Binding-site contacts:
Ligand atom ND1 contacts residue VAL135 of chain 1.B at 3.0 Å.
Ligand atom OD1 contacts residue ASN132 of chain 1.B at 2.5 Å (h-bond).
Ligand atom CD2 contacts residue LEU138 of chain 1.B at 3.7 Å (hydrophobic).
Ligand atom O contacts residue GLU291 of chain 1.B at 3.7 Å.
Ligand atom CB contacts residue LYS121 of chain 1.B at 3.7 Å.
Ligand atom CE1 contacts residue LYS139 of chain 1.B at 3.6 Å.
Ligand atom CG contacts residue GLU291 of chain 1.B at 4.0 Å.
Ligand atom C contacts residue GLU291 of chain 1.B at 3.1 Å.
Ligand atom CA contacts residue GLU291 of chain 1.B at 3.8 Å.
Ligand atom O contacts residue THR117 of chain 1.B at 3.8 Å.
Ligand atom NE2 contacts residue LYS139 of chain 1.B at 3.4 Å.
Ligand atom CA contacts residue LYS121 of chain 1.B at 4.0 Å.
Ligand atom CE contacts residue LEU131 of chain 1.B at 3.7 Å (hydrophobic).
Ligand atom CG contacts residue VAL135 of chain 1.B at 3.7 Å (hydrophobic).
Ligand atom C contacts residue GLU291 of chain 1.B at 3.6 Å.
Ligand atom CD1 contacts residue ILE292 of chain 1.B at 3.7 Å (hydrophobic).
Ligand atom SD contacts residue LEU288 of chain 1.B at 3.7 Å.
Ligand atom N contacts residue GLU291 of chain 1.B at 3.7 Å.
Ligand atom NE2 contacts residue GLU291 of chain 1.B at 3.7 Å.
Ligand atom N contacts residue GLU291 of chain 1.B at 3.0 Å (salt-bridge).
Ligand atom CG contacts residue ASN132 of chain 1.B at 3.7 Å.
Ligand atom C contacts residue THR117 of chain 1.B at 4.0 Å.
Ligand atom CG contacts residue LEU131 of chain 1.B at 3.5 Å (hydrophobic).
Ligand atom CB contacts residue THR117 of chain 1.B at 3.5 Å.
Ligand atom CD2 contacts residue GLN134 of chain 1.B at 3.9 Å.
Ligand atom N contacts residue GLU291 of chain 1.B at 2.7 Å (salt-bridge).
Ligand atom CE contacts residue PRO287 of chain 1.B at 3.4 Å (hydrophobic).
Ligand atom CG contacts residue GLU291 of chain 1.B at 3.3 Å.
Ligand atom CB contacts residue VAL135 of chain 1.B at 3.7 Å (hydrophobic).
Ligand atom CB contacts residue GLU291 of chain 1.B at 3.3 Å.
Ligand atom CG contacts residue GLU291 of chain 1.B at 3.4 Å.
Ligand atom CD contacts residue GLU291 of chain 1.B at 3.0 Å.
Ligand atom CD2 contacts residue GLU291 of chain 1.B at 3.0 Å.
Ligand atom CA contacts residue GLU291 of chain 1.B at 3.4 Å.
Ligand atom CD2 contacts residue THR117 of chain 1.B at 3.7 Å.
Ligand atom CB contacts residue GLU291 of chain 1.B at 3.4 Å.
Ligand atom O contacts residue LYS121 of chain 1.B at 3.3 Å (salt-bridge).
Ligand atom CA contacts residue GLU291 of chain 1.B at 3.6 Å.
Ligand atom SD contacts residue LEU131 of chain 1.B at 3.7 Å.
Ligand atom SD contacts residue PRO287 of chain 1.B at 3.6 Å.

The protein below binds the small molecule below.
Small molecule (SMILES): CSCC[C@H](NC(=O)[C@H](CC(C)C)NC(=O)[C@H](CCSC)NC(=O)[C@@H]1CCCN1C(=O)[C@H](CC1=NC=NC1)NC(=O)[C@H](CC(N)=O)NC(=O)[C@@H](N)CCCCN)C(=O)N[C@@H](CC(N)=O)C(=O)N[C@@H](CC(C)C)C(=O)N[C@@H](CC(C)C)C(=O)N[C@@H](CCCCN)C(=O)N[C@H](C=O)CC(=O)O

Sequence of chain 1.B:
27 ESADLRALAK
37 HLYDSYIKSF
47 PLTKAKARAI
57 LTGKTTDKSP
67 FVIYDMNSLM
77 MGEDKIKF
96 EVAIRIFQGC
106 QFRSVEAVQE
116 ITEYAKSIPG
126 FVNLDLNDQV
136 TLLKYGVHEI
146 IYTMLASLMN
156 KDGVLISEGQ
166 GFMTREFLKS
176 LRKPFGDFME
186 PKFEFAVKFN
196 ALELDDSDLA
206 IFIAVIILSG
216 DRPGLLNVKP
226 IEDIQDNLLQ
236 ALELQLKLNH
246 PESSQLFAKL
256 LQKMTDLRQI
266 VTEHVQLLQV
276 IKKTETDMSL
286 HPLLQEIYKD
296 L